A small-molecule ligand and the protein it binds are described below.
Small molecule (SMILES): OC[C@H]1O[C@@H](O)[C@H](O)[C@@H](O)[C@H]1O

Binding-site contacts:
Ligand atom C2 contacts residue TRP287 of chain 1.F at 3.8 Å (hydrophobic).
Ligand atom C3 contacts residue TRP287 of chain 1.F at 4.3 Å (hydrophobic).
Ligand atom O2 contacts residue ASN55 of chain 1.F at 3.5 Å (h-bond).
Ligand atom O3 contacts residue TRP287 of chain 1.F at 3.8 Å.
Ligand atom O1 contacts residue TRP287 of chain 1.F at 3.0 Å (h-bond).
Ligand atom C1 contacts residue TRP287 of chain 1.F at 3.8 Å (hydrophobic).
Ligand atom O5 contacts residue TRP287 of chain 1.F at 3.3 Å.
Ligand atom O2 contacts residue THR52 of chain 1.F at 4.4 Å.
Ligand atom C5 contacts residue TRP287 of chain 1.F at 3.9 Å (hydrophobic).
Ligand atom O2 contacts residue ASN254 of chain 1.Q at 4.0 Å.
Ligand atom C6 contacts residue TRP287 of chain 1.F at 3.8 Å (hydrophobic).
Ligand atom O2 contacts residue SER256 of chain 1.Q at 4.0 Å.
Ligand atom O3 contacts residue ASN254 of chain 1.Q at 3.8 Å.
Ligand atom C4 contacts residue TRP287 of chain 1.F at 3.4 Å (hydrophobic).
Ligand atom O3 contacts residue ALA257 of chain 1.Q at 4.5 Å.
Ligand atom O4 contacts residue TRP287 of chain 1.F at 2.1 Å.
Ligand atom C3 contacts residue ASN254 of chain 1.Q at 4.1 Å.

Sequence of chain 1.Q:
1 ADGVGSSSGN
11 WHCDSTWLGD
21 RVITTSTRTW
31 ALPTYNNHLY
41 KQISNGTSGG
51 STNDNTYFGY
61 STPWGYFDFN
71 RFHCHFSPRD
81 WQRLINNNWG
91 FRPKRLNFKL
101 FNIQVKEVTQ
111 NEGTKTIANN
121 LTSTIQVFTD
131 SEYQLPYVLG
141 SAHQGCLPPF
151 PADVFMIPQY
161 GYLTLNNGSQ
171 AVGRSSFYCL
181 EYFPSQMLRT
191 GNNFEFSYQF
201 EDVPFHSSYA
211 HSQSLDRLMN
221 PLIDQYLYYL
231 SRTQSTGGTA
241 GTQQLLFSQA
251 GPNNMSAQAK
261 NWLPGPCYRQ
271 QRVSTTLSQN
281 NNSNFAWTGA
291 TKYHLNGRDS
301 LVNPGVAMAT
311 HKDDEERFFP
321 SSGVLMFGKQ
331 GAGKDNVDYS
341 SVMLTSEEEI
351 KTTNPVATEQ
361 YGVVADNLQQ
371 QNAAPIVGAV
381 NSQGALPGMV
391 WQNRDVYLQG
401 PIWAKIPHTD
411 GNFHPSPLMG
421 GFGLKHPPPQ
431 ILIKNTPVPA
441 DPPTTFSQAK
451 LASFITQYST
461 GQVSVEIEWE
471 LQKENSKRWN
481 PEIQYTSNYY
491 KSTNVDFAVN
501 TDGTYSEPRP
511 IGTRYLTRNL

Sequence of chain 1.F:
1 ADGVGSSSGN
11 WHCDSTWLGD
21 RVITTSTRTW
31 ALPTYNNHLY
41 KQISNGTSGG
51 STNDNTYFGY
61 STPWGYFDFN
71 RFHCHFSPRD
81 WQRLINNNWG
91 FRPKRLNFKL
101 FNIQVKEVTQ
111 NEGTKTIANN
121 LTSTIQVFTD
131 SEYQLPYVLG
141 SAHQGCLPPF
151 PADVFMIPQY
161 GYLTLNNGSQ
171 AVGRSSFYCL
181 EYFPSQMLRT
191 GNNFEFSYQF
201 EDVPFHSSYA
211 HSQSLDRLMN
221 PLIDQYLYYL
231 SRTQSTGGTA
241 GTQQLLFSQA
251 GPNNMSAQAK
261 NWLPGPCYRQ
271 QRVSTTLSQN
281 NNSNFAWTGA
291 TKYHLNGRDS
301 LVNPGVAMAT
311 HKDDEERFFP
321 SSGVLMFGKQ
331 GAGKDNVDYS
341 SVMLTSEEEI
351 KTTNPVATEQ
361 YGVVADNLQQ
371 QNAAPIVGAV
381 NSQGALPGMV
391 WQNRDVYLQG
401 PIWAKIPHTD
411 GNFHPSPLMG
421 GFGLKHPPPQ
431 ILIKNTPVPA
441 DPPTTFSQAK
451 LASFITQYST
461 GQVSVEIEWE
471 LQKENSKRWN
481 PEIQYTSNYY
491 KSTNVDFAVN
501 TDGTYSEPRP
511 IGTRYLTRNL